Binding-site contacts:
Ligand atom C5 contacts residue ASN120 of chain 3.A at 3.6 Å.
Ligand atom C3 contacts residue GLU294 of chain 2.A at 3.3 Å.
Ligand atom C7 contacts residue ASN120 of chain 3.A at 3.6 Å.
Ligand atom O3 contacts residue ASN249 of chain 2.A at 2.7 Å (h-bond).
Ligand atom O5 contacts residue GLN375 of chain 2.A at 3.3 Å (h-bond).
Ligand atom O6 contacts residue LYS308 of chain 2.A at 2.9 Å (salt-bridge).
Ligand atom C6 contacts residue ILE285 of chain 2.A at 3.4 Å (hydrophobic).
Ligand atom N2 contacts residue ARG140 of chain 3.A at 3.4 Å (salt-bridge).
Ligand atom C6 contacts residue THR310 of chain 2.A at 3.6 Å.
Ligand atom C6 contacts residue GLN311 of chain 2.A at 3.6 Å.
Ligand atom O3 contacts residue GLN311 of chain 2.A at 3.2 Å.
Ligand atom O3 contacts residue GLY312 of chain 2.A at 2.9 Å (h-bond).
Ligand atom C1 contacts residue ASN120 of chain 3.A at 1.4 Å.
Ligand atom C4 contacts residue GLU294 of chain 2.A at 3.6 Å.
Ligand atom O4 contacts residue ARG283 of chain 2.A at 3.6 Å.
Ligand atom O2 contacts residue GLY312 of chain 2.A at 3.1 Å.
Ligand atom O6 contacts residue ASP250 of chain 2.A at 2.7 Å (salt-bridge).
Ligand atom O6 contacts residue GLN375 of chain 2.A at 3.2 Å.
Ligand atom O5 contacts residue ASN120 of chain 3.A at 2.3 Å (h-bond).
Ligand atom O2 contacts residue LEU296 of chain 2.A at 3.5 Å.
Ligand atom O6 contacts residue THR310 of chain 2.A at 3.5 Å (h-bond).
Ligand atom C2 contacts residue ASN120 of chain 3.A at 2.4 Å.
Ligand atom O5 contacts residue ARG283 of chain 2.A at 3.1 Å (salt-bridge).
Ligand atom O2 contacts residue ASN249 of chain 2.A at 3.2 Å (h-bond).
Ligand atom O4 contacts residue ILE287 of chain 2.A at 3.3 Å.
Ligand atom O6 contacts residue ILE285 of chain 2.A at 2.7 Å (h-bond).
Ligand atom O5 contacts residue GLY374 of chain 2.A at 3.3 Å.
Ligand atom C5 contacts residue ARG283 of chain 2.A at 3.6 Å.
Ligand atom C3 contacts residue GLY312 of chain 2.A at 3.1 Å.
Ligand atom O4 contacts residue ARG247 of chain 2.A at 3.1 Å (salt-bridge).
Ligand atom C8 contacts residue ARG140 of chain 3.A at 3.5 Å.
Ligand atom C6 contacts residue LEU373 of chain 2.A at 3.3 Å (hydrophobic).
Ligand atom N2 contacts residue ASN120 of chain 3.A at 2.9 Å (h-bond).
Ligand atom O3 contacts residue ARG283 of chain 2.A at 2.9 Å (salt-bridge).
Ligand atom O3 contacts residue ASP250 of chain 2.A at 3.0 Å (salt-bridge).
Ligand atom C6 contacts residue PRO309 of chain 2.A at 3.6 Å (hydrophobic).
Ligand atom C6 contacts residue ASP250 of chain 2.A at 3.6 Å.
Ligand atom O3 contacts residue GLU294 of chain 2.A at 2.6 Å (salt-bridge).
Ligand atom O4 contacts residue GLU294 of chain 2.A at 2.8 Å (salt-bridge).
Ligand atom O5 contacts residue ASP250 of chain 2.A at 3.6 Å (salt-bridge).

The small molecule below binds the protein below.
Small molecule (SMILES): CC(=O)N[C@H]1[C@H](O[C@H]2[C@H](O)[C@@H](NC(C)=O)CO[C@@H]2CO)O[C@H](CO)[C@@H](O[C@@H]2O[C@H](CO[C@H]3O[C@H](CO)[C@@H](O)[C@H](O)[C@@H]3O)[C@@H](O)[C@H](O[C@H]3O[C@H](CO)[C@@H](O)[C@H](O)[C@@H]3O[C@H]3O[C@H](CO)[C@@H](O)[C@H](O)[C@@H]3O[C@H]3O[C@H](CO)[C@@H](O)[C@H](O)[C@@H]3O)[C@@H]2O)[C@@H]1O

Sequence of chain 3.A:
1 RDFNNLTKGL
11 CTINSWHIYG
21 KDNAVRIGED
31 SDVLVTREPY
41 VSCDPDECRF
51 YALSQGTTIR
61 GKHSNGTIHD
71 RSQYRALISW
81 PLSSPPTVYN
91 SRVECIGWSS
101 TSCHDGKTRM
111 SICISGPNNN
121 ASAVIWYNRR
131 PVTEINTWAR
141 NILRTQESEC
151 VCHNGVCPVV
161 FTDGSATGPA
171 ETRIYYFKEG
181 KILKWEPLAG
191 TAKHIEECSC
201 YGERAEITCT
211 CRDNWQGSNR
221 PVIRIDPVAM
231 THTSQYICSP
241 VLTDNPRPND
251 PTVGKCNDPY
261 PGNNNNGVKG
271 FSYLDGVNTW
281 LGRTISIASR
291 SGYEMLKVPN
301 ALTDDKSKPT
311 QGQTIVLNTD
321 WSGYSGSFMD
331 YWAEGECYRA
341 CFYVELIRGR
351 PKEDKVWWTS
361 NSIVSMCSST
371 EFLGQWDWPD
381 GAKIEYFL

Sequence of chain 2.A:
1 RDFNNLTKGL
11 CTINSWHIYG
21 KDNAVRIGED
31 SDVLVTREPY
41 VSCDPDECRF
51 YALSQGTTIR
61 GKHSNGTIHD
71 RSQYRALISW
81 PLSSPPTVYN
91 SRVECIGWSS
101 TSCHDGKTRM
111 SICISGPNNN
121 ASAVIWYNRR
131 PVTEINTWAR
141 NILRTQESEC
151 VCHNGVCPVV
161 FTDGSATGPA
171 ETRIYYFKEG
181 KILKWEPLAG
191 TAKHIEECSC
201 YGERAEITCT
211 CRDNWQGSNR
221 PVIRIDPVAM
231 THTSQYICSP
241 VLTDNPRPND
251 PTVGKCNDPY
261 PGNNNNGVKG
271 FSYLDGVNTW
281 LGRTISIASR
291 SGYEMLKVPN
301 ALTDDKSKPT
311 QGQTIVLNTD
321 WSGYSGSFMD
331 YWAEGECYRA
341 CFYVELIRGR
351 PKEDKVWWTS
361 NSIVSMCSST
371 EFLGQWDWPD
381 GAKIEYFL